Binding-site contacts:
Ligand atom C8 contacts residue SER371 of chain 1.B at 3.3 Å.
Ligand atom O3 contacts residue ASN370 of chain 1.B at 4.4 Å.
Ligand atom O3 contacts residue SER371 of chain 1.B at 3.5 Å (h-bond).
Ligand atom O7 contacts residue ASN343 of chain 1.B at 3.0 Å (h-bond).
Ligand atom C3 contacts residue ASN343 of chain 1.B at 3.8 Å.
Ligand atom C7 contacts residue SER371 of chain 1.B at 3.5 Å.
Ligand atom O5 contacts residue ASN343 of chain 1.B at 2.4 Å (h-bond).
Ligand atom N2 contacts residue SER371 of chain 1.B at 2.9 Å (h-bond).
Ligand atom O7 contacts residue GLY339 of chain 1.B at 3.9 Å.
Ligand atom C2 contacts residue ASN343 of chain 1.B at 2.5 Å.
Ligand atom C3 contacts residue SER371 of chain 1.B at 3.7 Å.
Ligand atom C5 contacts residue ASN343 of chain 1.B at 3.7 Å.
Ligand atom C1 contacts residue ASN343 of chain 1.B at 1.5 Å.
Ligand atom C8 contacts residue LEU368 of chain 1.B at 3.6 Å (hydrophobic).
Ligand atom C4 contacts residue ASN343 of chain 1.B at 4.2 Å.
Ligand atom N2 contacts residue ASN343 of chain 1.B at 2.9 Å (h-bond).
Ligand atom C8 contacts residue ASN343 of chain 1.B at 4.4 Å.
Ligand atom C7 contacts residue ASN343 of chain 1.B at 3.2 Å.
Ligand atom C2 contacts residue SER371 of chain 1.B at 3.9 Å.

A small-molecule ligand and the protein it binds are described below.
Small molecule (SMILES): CC(=O)N[C@@H]1[C@@H](O)[C@H](O)[C@@H](CO)O[C@H]1O

Sequence of chain 1.B:
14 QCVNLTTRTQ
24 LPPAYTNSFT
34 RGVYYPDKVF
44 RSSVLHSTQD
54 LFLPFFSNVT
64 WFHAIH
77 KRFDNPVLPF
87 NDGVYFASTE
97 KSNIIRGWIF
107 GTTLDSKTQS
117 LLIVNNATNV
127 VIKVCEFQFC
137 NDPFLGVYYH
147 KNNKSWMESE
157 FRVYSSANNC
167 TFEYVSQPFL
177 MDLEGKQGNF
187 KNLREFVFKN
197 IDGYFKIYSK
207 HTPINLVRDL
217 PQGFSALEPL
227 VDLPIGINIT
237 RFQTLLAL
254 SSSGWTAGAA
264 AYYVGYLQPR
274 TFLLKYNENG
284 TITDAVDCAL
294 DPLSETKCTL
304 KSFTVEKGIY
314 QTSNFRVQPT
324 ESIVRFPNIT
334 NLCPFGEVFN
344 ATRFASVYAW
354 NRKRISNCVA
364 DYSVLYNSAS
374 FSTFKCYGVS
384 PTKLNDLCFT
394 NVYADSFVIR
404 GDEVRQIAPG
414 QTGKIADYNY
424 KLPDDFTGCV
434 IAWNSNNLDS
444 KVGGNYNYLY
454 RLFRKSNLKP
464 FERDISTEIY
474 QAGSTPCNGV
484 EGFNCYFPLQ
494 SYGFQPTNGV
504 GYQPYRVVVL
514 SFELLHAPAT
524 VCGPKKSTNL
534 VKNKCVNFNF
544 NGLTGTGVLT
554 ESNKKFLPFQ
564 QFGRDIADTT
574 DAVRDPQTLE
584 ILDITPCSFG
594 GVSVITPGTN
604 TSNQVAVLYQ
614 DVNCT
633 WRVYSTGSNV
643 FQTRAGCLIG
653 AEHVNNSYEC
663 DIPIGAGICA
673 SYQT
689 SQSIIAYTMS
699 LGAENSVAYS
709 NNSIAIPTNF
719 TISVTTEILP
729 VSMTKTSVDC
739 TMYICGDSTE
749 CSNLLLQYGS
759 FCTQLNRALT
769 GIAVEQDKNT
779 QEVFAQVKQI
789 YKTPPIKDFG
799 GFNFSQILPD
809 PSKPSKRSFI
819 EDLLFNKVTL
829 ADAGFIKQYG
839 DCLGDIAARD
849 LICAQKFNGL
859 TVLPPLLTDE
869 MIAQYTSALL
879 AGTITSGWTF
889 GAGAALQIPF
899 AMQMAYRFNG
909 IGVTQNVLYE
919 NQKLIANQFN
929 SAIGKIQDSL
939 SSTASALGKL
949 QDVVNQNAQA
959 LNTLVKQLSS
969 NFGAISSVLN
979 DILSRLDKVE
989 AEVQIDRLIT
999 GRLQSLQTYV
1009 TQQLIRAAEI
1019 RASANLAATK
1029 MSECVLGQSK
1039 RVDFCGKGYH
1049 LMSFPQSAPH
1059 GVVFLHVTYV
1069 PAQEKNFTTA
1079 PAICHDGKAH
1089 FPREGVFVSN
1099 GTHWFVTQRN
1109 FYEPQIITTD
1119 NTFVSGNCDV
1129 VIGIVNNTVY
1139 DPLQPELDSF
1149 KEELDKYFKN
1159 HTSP